Binding-site contacts:
Ligand atom C17 contacts residue GLU302 of chain 1.D at 3.9 Å.
Ligand atom C18 contacts residue GLU302 of chain 1.D at 3.6 Å.
Ligand atom C3 contacts residue ASP138 of chain 1.D at 3.0 Å.
Ligand atom C7 contacts residue LEU306 of chain 1.D at 3.6 Å (hydrophobic).
Ligand atom N1 contacts residue GLU302 of chain 1.D at 2.9 Å (salt-bridge).
Ligand atom C2 contacts residue ASP138 of chain 1.D at 4.0 Å.
Ligand atom O6 contacts residue THR122 of chain 1.D at 3.9 Å.
Ligand atom C19 contacts residue LYS303 of chain 1.D at 3.7 Å.
Ligand atom C19 contacts residue GLU302 of chain 1.D at 3.1 Å.
Ligand atom O6 contacts residue ARG133 of chain 1.D at 2.5 Å (salt-bridge).
Ligand atom P1 contacts residue ARG133 of chain 1.D at 3.8 Å.
Ligand atom O2 contacts residue LYS303 of chain 1.D at 3.2 Å.
Ligand atom O1 contacts residue LEU114 of chain 1.D at 3.6 Å.
Ligand atom C1 contacts residue TYR211 of chain 1.D at 3.9 Å (hydrophobic).
Ligand atom O5 contacts residue THR118 of chain 1.D at 3.4 Å.
Ligand atom C20 contacts residue LYS48 of chain 1.D at 3.0 Å.
Ligand atom O6 contacts residue THR118 of chain 1.D at 3.8 Å.
Ligand atom C15 contacts residue GLU302 of chain 1.D at 3.1 Å.
Ligand atom C2 contacts residue LEU216 of chain 1.D at 3.6 Å (hydrophobic).
Ligand atom C4 contacts residue LEU287 of chain 1.D at 4.0 Å (hydrophobic).
Ligand atom O4 contacts residue TYR43 of chain 1.D at 3.3 Å (h-bond).
Ligand atom C12 contacts residue LEU306 of chain 1.D at 3.7 Å (hydrophobic).
Ligand atom O1 contacts residue LEU306 of chain 1.D at 4.0 Å.
Ligand atom C1 contacts residue ASP138 of chain 1.D at 4.0 Å.
Ligand atom C10 contacts residue PHE305 of chain 1.D at 3.9 Å (hydrophobic).
Ligand atom C10 contacts residue LEU306 of chain 1.D at 3.4 Å (hydrophobic).
Ligand atom C5 contacts residue LEU287 of chain 1.D at 3.3 Å (hydrophobic).
Ligand atom O5 contacts residue LYS303 of chain 1.D at 4.0 Å.
Ligand atom C10 contacts residue GLU302 of chain 1.D at 4.0 Å.
Ligand atom C14 contacts residue GLU302 of chain 1.D at 3.0 Å.
Ligand atom C4 contacts residue TRP219 of chain 1.D at 3.3 Å (hydrophobic).
Ligand atom C11 contacts residue LEU306 of chain 1.D at 3.7 Å (hydrophobic).
Ligand atom O4 contacts residue LYS48 of chain 1.D at 2.7 Å (salt-bridge).
Ligand atom P1 contacts residue LYS48 of chain 1.D at 3.9 Å.
Ligand atom C16 contacts residue GLN134 of chain 1.D at 3.3 Å.
Ligand atom C8 contacts residue LEU306 of chain 1.D at 3.6 Å (hydrophobic).
Ligand atom C4 contacts residue ASP138 of chain 1.D at 4.0 Å.
Ligand atom O3 contacts residue LYS48 of chain 1.D at 3.8 Å.
Ligand atom C9 contacts residue LEU306 of chain 1.D at 3.7 Å (hydrophobic).
Ligand atom C5 contacts residue TRP219 of chain 1.D at 3.7 Å (hydrophobic).

A protein and the small-molecule ligand that binds it are described below.
Small molecule (SMILES): CCCCCCc1ccccc1CCCCC(=O)N[C@H](CO)COP(=O)(O)O

Sequence of chain 1.D:
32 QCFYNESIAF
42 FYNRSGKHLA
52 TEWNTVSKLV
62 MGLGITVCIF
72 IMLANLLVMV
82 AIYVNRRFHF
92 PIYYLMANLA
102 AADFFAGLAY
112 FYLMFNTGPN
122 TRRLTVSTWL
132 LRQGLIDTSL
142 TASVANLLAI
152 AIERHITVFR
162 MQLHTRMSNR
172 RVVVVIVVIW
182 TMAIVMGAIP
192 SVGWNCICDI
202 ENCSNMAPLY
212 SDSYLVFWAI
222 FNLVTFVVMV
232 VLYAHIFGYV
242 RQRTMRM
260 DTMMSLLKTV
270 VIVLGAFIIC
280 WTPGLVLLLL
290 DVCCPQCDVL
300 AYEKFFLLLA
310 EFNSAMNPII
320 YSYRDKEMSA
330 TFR